The small molecule below binds the protein below.
Small molecule (SMILES): OC[C@H]1O[C@H](O[C@H]2[C@H](O)[C@@H](O)[C@@H](O)O[C@@H]2CO)[C@H](O)[C@@H](O)[C@@H]1O

Binding-site contacts:
Ligand atom C6 contacts residue GLU154 of chain 1.A at 3.3 Å.
Ligand atom O6 contacts residue PRO155 of chain 1.A at 3.2 Å.
Ligand atom O3 contacts residue ALA64 of chain 1.A at 3.4 Å.
Ligand atom O2 contacts residue ASP66 of chain 1.A at 2.6 Å (salt-bridge).
Ligand atom O4 contacts residue ARG67 of chain 1.A at 2.7 Å (salt-bridge).
Ligand atom O1 contacts residue ASP15 of chain 1.A at 2.7 Å (salt-bridge).
Ligand atom O2 contacts residue GLU112 of chain 1.A at 2.6 Å (salt-bridge).
Ligand atom O3 contacts residue GLU112 of chain 1.A at 3.6 Å.
Ligand atom O3 contacts residue ARG67 of chain 1.A at 2.8 Å (salt-bridge).
Ligand atom C4 contacts residue TRP341 of chain 1.A at 3.5 Å (hydrophobic).
Ligand atom C1 contacts residue LYS16 of chain 1.A at 3.7 Å.
Ligand atom O3 contacts residue ASP66 of chain 1.A at 2.7 Å (salt-bridge).
Ligand atom O4 contacts residue ARG345 of chain 1.A at 3.4 Å (salt-bridge).
Ligand atom O2 contacts residue TRP63 of chain 1.A at 3.3 Å (h-bond).
Ligand atom O6 contacts residue PHE157 of chain 1.A at 3.9 Å.
Ligand atom C2 contacts residue TRP231 of chain 1.A at 3.8 Å (hydrophobic).
Ligand atom C4 contacts residue ARG67 of chain 1.A at 3.8 Å.
Ligand atom O6 contacts residue GLU154 of chain 1.A at 2.6 Å (salt-bridge).
Ligand atom C1 contacts residue TRP231 of chain 1.A at 3.7 Å (hydrophobic).
Ligand atom C1 contacts residue TYR156 of chain 1.A at 3.5 Å (hydrophobic).
Ligand atom C3 contacts residue ASP66 of chain 1.A at 3.5 Å.
Ligand atom C1 contacts residue ASP15 of chain 1.A at 3.4 Å.
Ligand atom C6 contacts residue TYR156 of chain 1.A at 3.7 Å (hydrophobic).
Ligand atom C2 contacts residue ASP66 of chain 1.A at 3.4 Å.
Ligand atom O6 contacts residue TYR156 of chain 1.A at 3.1 Å (h-bond).
Ligand atom O2 contacts residue ALA64 of chain 1.A at 3.3 Å.
Ligand atom C6 contacts residue PRO155 of chain 1.A at 3.7 Å (hydrophobic).
Ligand atom C6 contacts residue ARG345 of chain 1.A at 3.8 Å.
Ligand atom C2 contacts residue LYS16 of chain 1.A at 3.8 Å.
Ligand atom O4 contacts residue TRP341 of chain 1.A at 3.8 Å.
Ligand atom C2 contacts residue GLU112 of chain 1.A at 3.4 Å.
Ligand atom O3 contacts residue TRP63 of chain 1.A at 3.3 Å (h-bond).
Ligand atom O1 contacts residue LYS16 of chain 1.A at 3.0 Å (salt-bridge).
Ligand atom O5 contacts residue ASP15 of chain 1.A at 3.9 Å.
Ligand atom O3 contacts residue TRP341 of chain 1.A at 3.8 Å.
Ligand atom C6 contacts residue TRP341 of chain 1.A at 3.6 Å (hydrophobic).
Ligand atom C3 contacts residue TRP63 of chain 1.A at 3.6 Å (hydrophobic).
Ligand atom O5 contacts residue TYR156 of chain 1.A at 3.3 Å.
Ligand atom O2 contacts residue LYS16 of chain 1.A at 2.7 Å (salt-bridge).
Ligand atom O1 contacts residue ASN13 of chain 1.A at 3.6 Å (h-bond).

Sequence of chain 1.A:
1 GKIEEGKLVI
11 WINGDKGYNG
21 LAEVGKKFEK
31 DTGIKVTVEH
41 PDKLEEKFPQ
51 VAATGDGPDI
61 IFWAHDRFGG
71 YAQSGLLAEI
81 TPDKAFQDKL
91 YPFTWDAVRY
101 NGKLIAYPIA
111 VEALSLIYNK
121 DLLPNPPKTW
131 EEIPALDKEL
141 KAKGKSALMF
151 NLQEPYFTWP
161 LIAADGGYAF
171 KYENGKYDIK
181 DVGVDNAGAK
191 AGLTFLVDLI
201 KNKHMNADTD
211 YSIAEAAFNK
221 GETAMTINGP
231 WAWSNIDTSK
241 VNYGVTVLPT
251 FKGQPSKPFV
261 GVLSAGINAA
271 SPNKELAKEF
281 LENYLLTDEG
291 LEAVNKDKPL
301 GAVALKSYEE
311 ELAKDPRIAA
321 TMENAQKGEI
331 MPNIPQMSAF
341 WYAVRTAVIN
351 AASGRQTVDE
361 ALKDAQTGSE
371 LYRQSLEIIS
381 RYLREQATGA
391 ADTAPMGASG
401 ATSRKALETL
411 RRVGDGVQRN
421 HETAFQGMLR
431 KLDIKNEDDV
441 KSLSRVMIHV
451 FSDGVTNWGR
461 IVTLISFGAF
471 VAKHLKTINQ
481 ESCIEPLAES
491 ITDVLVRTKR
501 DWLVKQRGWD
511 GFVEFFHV